Binding-site contacts:
Ligand atom O7 contacts residue ASN709 of chain 1.A at 4.4 Å.
Ligand atom C5 contacts residue ASN709 of chain 1.A at 3.7 Å.
Ligand atom C8 contacts residue ASN710 of chain 1.A at 4.3 Å.
Ligand atom C1 contacts residue ASN709 of chain 1.A at 1.4 Å.
Ligand atom C7 contacts residue ASN709 of chain 1.A at 3.5 Å.
Ligand atom N2 contacts residue ASN709 of chain 1.A at 2.9 Å (h-bond).
Ligand atom C2 contacts residue ASN709 of chain 1.A at 2.5 Å.
Ligand atom C3 contacts residue ASN709 of chain 1.A at 3.8 Å.
Ligand atom C8 contacts residue ASN709 of chain 1.A at 3.7 Å.
Ligand atom C7 contacts residue GLY1131 of chain 1.A at 4.2 Å.
Ligand atom O5 contacts residue ASN709 of chain 1.A at 2.4 Å (h-bond).
Ligand atom O7 contacts residue GLY1131 of chain 1.A at 3.0 Å.
Ligand atom C4 contacts residue ASN709 of chain 1.A at 4.2 Å.

This protein binds this small molecule.
Small molecule (SMILES): CC(=O)N[C@H]1[C@H](O[C@H]2[C@H](O)[C@@H](NC(C)=O)CO[C@@H]2CO)O[C@H](CO)[C@@H](O[C@@H]2O[C@H](CO[C@H]3O[C@H](CO)[C@@H](O)[C@H](O)[C@@H]3O)[C@@H](O)[C@H](O[C@H]3O[C@H](CO)[C@@H](O)[C@H](O)[C@@H]3O)[C@@H]2O)[C@@H]1O

Sequence of chain 1.A:
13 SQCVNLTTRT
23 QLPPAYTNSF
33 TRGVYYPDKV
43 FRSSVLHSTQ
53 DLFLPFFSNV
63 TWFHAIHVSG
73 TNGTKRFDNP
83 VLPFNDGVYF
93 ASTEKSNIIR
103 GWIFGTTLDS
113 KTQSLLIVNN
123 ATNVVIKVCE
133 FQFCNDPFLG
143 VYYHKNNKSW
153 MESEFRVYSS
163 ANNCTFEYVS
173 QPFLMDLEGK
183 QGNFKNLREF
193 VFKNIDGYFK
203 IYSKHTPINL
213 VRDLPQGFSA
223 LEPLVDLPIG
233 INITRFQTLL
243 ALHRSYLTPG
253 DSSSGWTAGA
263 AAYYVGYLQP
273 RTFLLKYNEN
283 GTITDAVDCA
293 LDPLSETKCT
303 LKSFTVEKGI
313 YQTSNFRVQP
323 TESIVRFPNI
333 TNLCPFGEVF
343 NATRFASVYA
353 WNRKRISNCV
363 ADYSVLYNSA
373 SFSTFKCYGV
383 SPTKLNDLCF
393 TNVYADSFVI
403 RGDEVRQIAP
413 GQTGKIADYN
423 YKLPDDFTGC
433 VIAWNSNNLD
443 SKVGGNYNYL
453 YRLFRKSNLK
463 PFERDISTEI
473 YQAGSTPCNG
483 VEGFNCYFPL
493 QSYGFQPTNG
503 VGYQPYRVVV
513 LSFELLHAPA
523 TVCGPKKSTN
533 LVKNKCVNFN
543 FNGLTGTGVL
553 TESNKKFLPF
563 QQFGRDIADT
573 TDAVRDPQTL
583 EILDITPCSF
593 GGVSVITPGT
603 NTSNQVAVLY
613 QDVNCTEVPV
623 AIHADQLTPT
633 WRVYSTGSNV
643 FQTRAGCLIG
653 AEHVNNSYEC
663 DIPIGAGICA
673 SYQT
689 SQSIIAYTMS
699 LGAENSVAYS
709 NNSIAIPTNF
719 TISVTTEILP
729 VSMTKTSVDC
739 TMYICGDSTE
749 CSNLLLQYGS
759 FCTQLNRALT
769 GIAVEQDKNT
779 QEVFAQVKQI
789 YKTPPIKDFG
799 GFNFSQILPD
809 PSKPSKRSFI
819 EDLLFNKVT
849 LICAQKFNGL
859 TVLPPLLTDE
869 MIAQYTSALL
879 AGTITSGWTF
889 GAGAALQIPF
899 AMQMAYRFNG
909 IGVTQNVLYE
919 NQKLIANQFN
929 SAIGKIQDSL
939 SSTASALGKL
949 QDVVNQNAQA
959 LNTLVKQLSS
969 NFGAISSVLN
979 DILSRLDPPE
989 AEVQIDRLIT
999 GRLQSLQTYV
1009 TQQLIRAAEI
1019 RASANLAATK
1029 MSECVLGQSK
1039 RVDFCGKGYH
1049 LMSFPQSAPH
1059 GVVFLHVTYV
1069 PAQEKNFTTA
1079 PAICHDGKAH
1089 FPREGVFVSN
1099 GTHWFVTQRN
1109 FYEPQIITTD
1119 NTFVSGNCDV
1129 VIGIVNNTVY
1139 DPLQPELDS